Binding-site contacts:
Ligand atom O2B contacts residue SER25 of chain 2.A at 2.9 Å (h-bond).
Ligand atom O6 contacts residue ASP127 of chain 2.A at 3.4 Å (salt-bridge).
Ligand atom O6 contacts residue ALA155 of chain 2.A at 2.8 Å (h-bond).
Ligand atom C6 contacts residue ASP127 of chain 2.A at 3.6 Å.
Ligand atom O2B contacts residue MG1 of chain 2.B at 2.0 Å.
Ligand atom O3G contacts residue GLY69 of chain 2.A at 2.8 Å (h-bond).
Ligand atom O2' contacts residue PHE36 of chain 2.A at 3.2 Å.
Ligand atom N3B contacts residue MG1 of chain 2.B at 3.4 Å.
Ligand atom O1B contacts residue THR22 of chain 2.A at 3.3 Å (h-bond).
Ligand atom N2 contacts residue LEU128 of chain 2.A at 3.5 Å.
Ligand atom O1G contacts residue HIS42 of chain 2.A at 2.5 Å (h-bond).
Ligand atom O2G contacts residue THR43 of chain 2.A at 2.8 Å (h-bond).
Ligand atom O6 contacts residue LYS125 of chain 2.A at 3.4 Å.
Ligand atom O3G contacts residue LYS24 of chain 2.A at 2.7 Å (salt-bridge).
Ligand atom PG contacts residue MG1 of chain 2.B at 3.2 Å.
Ligand atom C8 contacts residue GLY23 of chain 2.A at 3.6 Å.
Ligand atom N7 contacts residue ALA155 of chain 2.A at 3.5 Å.
Ligand atom O6 contacts residue SER154 of chain 2.A at 3.5 Å.
Ligand atom N1 contacts residue LEU156 of chain 2.A at 3.5 Å.
Ligand atom O1B contacts residue GLY21 of chain 2.A at 3.5 Å (h-bond).
Ligand atom PA contacts residue SER40 of chain 2.A at 3.6 Å.
Ligand atom O2G contacts residue MG1 of chain 2.B at 1.9 Å.
Ligand atom O1B contacts residue GLY23 of chain 2.A at 3.0 Å (h-bond).
Ligand atom O1A contacts residue SER25 of chain 2.A at 3.3 Å (h-bond).
Ligand atom O6 contacts residue LEU156 of chain 2.A at 3.3 Å (h-bond).
Ligand atom O3A contacts residue GLY23 of chain 2.A at 3.2 Å (h-bond).
Ligand atom N3B contacts residue GLY21 of chain 2.A at 3.1 Å (h-bond).
Ligand atom N2 contacts residue ASP127 of chain 2.A at 2.9 Å (salt-bridge).
Ligand atom O4' contacts residue LYS125 of chain 2.A at 3.2 Å (salt-bridge).
Ligand atom PB contacts residue MG1 of chain 2.B at 3.2 Å.
Ligand atom O1B contacts residue LYS24 of chain 2.A at 2.7 Å (salt-bridge).
Ligand atom C6 contacts residue LYS125 of chain 2.A at 3.6 Å.
Ligand atom O1A contacts residue GLY23 of chain 2.A at 3.2 Å.
Ligand atom N1 contacts residue ASP127 of chain 2.A at 2.8 Å (salt-bridge).
Ligand atom N2 contacts residue LEU156 of chain 2.A at 3.4 Å.
Ligand atom O3G contacts residue ALA20 of chain 2.A at 3.4 Å.
Ligand atom N7 contacts residue ASN124 of chain 2.A at 3.2 Å (h-bond).
Ligand atom O6 contacts residue ASN124 of chain 2.A at 3.4 Å (h-bond).
Ligand atom O2A contacts residue SER40 of chain 2.A at 2.7 Å (h-bond).
Ligand atom O1A contacts residue CYS26 of chain 2.A at 3.0 Å (h-bond).

Sequence of chain 2.A:
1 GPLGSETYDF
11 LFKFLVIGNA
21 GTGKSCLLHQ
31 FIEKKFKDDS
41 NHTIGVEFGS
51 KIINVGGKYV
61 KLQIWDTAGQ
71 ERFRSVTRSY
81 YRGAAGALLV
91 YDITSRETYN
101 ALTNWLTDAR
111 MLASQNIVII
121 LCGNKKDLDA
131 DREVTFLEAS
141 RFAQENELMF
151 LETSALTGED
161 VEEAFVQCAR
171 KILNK

The small molecule below binds the protein below.
Small molecule (SMILES): Nc1nc2c(ncn2[C@@H]2O[C@H](CO[P](=O)(O)O[P](=O)(O)NP(=O)(O)O)[C@@H](O)[C@H]2O)c(=O)[nH]1